Binding-site contacts:
Ligand atom CD1 contacts residue GLY222 of chain 1.E at 3.7 Å.
Ligand atom O contacts residue GLY34 of chain 1.E at 3.6 Å.
Ligand atom CG2 contacts residue GLY222 of chain 1.E at 3.5 Å.
Ligand atom CB contacts residue ASP32 of chain 1.E at 3.5 Å.
Ligand atom CH contacts residue ASP32 of chain 1.E at 3.3 Å.
Ligand atom CM contacts residue ASP220 of chain 1.E at 3.4 Å.
Ligand atom O contacts residue TYR78 of chain 1.E at 3.5 Å.
Ligand atom OH contacts residue ASP32 of chain 1.E at 2.6 Å (salt-bridge).
Ligand atom O contacts residue TYR78 of chain 1.E at 3.4 Å.
Ligand atom OH contacts residue GLY222 of chain 1.E at 3.6 Å (h-bond).
Ligand atom N contacts residue GLY34 of chain 1.E at 2.9 Å (h-bond).
Ligand atom CG1 contacts residue ILE303 of chain 1.E at 3.7 Å (hydrophobic).
Ligand atom CA contacts residue THR223 of chain 1.E at 3.6 Å.
Ligand atom CD2 contacts residue TYR78 of chain 1.E at 3.6 Å (hydrophobic).
Ligand atom CB contacts residue ASP80 of chain 1.E at 3.4 Å.
Ligand atom CA contacts residue ASP80 of chain 1.E at 3.3 Å.
Ligand atom CG2 contacts residue THR224 of chain 1.E at 3.5 Å.
Ligand atom CG2 contacts residue TYR285 of chain 1.E at 3.6 Å (hydrophobic).
Ligand atom OH contacts residue ASP220 of chain 1.E at 2.5 Å (salt-bridge).
Ligand atom N contacts residue GLY222 of chain 1.E at 3.1 Å (h-bond).
Ligand atom CD1 contacts residue GOL1 of chain 1.AA at 3.6 Å.
Ligand atom C contacts residue ASP80 of chain 1.E at 3.6 Å.
Ligand atom C contacts residue THR224 of chain 1.E at 3.7 Å.
Ligand atom O contacts residue GLY79 of chain 1.E at 2.8 Å (h-bond).
Ligand atom N contacts residue THR224 of chain 1.E at 2.9 Å (h-bond).
Ligand atom N contacts residue ASP80 of chain 1.E at 3.0 Å (salt-bridge).
Ligand atom CG1 contacts residue THR223 of chain 1.E at 3.5 Å.
Ligand atom O contacts residue THR224 of chain 1.E at 3.0 Å (h-bond).
Ligand atom CG contacts residue GLY222 of chain 1.E at 3.5 Å.
Ligand atom O contacts residue THR223 of chain 1.E at 3.3 Å.
Ligand atom CD1 contacts residue GLY79 of chain 1.E at 3.6 Å.
Ligand atom CB contacts residue GLY222 of chain 1.E at 3.3 Å.
Ligand atom N contacts residue THR223 of chain 1.E at 3.7 Å.
Ligand atom CG2 contacts residue TYR227 of chain 1.E at 3.5 Å (hydrophobic).
Ligand atom O contacts residue ASP80 of chain 1.E at 3.1 Å (salt-bridge).
Ligand atom CA contacts residue THR224 of chain 1.E at 3.4 Å.
Ligand atom O contacts residue ASN125 of chain 1.E at 3.1 Å (h-bond).
Ligand atom O contacts residue GLY79 of chain 1.E at 3.1 Å (h-bond).
Ligand atom CH contacts residue ASP220 of chain 1.E at 3.5 Å.
Ligand atom CA contacts residue GLY222 of chain 1.E at 3.7 Å.

Sequence of chain 1.E:
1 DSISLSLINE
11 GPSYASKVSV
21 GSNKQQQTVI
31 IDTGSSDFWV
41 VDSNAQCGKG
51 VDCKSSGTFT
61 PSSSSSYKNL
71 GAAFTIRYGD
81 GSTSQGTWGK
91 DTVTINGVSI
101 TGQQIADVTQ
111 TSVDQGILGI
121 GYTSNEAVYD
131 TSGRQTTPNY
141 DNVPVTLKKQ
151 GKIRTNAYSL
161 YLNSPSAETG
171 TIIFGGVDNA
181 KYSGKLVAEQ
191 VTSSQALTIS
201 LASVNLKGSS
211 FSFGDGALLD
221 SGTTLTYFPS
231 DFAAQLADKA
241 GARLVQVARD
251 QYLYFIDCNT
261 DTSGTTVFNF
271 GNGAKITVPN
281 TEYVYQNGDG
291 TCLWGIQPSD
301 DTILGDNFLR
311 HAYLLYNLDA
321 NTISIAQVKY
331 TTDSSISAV

The protein below binds the small molecule below.
Small molecule (SMILES): CC(C)CC(=O)N[C@H](C(=O)N[C@H](C(=O)N[C@@H](CC(C)C)[C@@H](O)CC(=O)N[C@@H](C)C(=O)N[C@@H](CC(C)C)[C@@H](O)CC(=O)O)C(C)C)C(C)C